Sequence of chain 1.A:
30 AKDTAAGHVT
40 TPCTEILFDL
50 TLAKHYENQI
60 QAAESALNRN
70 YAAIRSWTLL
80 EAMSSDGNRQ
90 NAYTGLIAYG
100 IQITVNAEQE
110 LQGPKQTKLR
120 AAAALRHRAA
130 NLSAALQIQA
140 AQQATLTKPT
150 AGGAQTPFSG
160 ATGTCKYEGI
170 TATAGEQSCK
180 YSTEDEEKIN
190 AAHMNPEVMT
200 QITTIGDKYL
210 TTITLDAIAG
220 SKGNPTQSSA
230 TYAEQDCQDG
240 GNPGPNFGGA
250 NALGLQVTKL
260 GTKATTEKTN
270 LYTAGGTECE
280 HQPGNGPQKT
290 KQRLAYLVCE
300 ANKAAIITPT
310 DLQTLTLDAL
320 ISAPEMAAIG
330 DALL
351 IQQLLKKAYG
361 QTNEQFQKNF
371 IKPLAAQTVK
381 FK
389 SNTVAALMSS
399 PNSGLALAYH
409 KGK

Sequence of chain 2.A:
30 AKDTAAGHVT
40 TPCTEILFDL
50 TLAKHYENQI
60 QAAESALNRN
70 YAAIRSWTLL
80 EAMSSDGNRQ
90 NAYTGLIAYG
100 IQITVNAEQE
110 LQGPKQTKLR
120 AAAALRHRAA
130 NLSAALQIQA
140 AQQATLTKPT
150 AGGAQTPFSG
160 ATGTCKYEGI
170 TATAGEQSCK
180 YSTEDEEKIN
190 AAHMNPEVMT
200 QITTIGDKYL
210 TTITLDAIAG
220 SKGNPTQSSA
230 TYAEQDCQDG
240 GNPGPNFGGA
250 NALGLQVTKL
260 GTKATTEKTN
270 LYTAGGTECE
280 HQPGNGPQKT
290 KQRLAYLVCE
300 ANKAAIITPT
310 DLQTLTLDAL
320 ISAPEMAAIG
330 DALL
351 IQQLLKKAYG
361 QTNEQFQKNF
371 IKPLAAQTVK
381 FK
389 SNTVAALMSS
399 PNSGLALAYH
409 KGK

Binding-site contacts:
Ligand atom C7 contacts residue GLN176 of chain 2.A at 3.4 Å.
Ligand atom O5 contacts residue ASN130 of chain 1.A at 2.1 Å (h-bond).
Ligand atom N2 contacts residue HIS126 of chain 1.A at 3.6 Å.
Ligand atom O7 contacts residue ASN130 of chain 1.A at 3.2 Å (h-bond).
Ligand atom C7 contacts residue ASN130 of chain 1.A at 3.5 Å.
Ligand atom C3 contacts residue GLU175 of chain 2.A at 3.9 Å.
Ligand atom C5 contacts residue GLU175 of chain 2.A at 3.6 Å.
Ligand atom C3 contacts residue ASN130 of chain 1.A at 3.8 Å.
Ligand atom C1 contacts residue HIS126 of chain 1.A at 3.6 Å.
Ligand atom C8 contacts residue ARG127 of chain 1.A at 3.8 Å.
Ligand atom C2 contacts residue SER177 of chain 2.A at 3.6 Å.
Ligand atom O3 contacts residue GLN176 of chain 2.A at 2.9 Å (h-bond).
Ligand atom C5 contacts residue SER132 of chain 2.A at 3.4 Å.
Ligand atom N2 contacts residue GLN176 of chain 2.A at 2.9 Å (h-bond).
Ligand atom C2 contacts residue GLN176 of chain 2.A at 3.7 Å.
Ligand atom O7 contacts residue THR289 of chain 1.A at 3.2 Å.
Ligand atom O6 contacts residue PRO286 of chain 1.A at 3.4 Å.
Ligand atom O3 contacts residue SER177 of chain 2.A at 3.3 Å.
Ligand atom C4 contacts residue PRO286 of chain 1.A at 3.8 Å (hydrophobic).
Ligand atom C5 contacts residue ASN130 of chain 1.A at 3.5 Å.
Ligand atom O6 contacts residue ARG292 of chain 1.A at 3.2 Å (salt-bridge).
Ligand atom C6 contacts residue SER132 of chain 2.A at 3.4 Å.
Ligand atom C1 contacts residue SER177 of chain 2.A at 3.6 Å.
Ligand atom C8 contacts residue ALA123 of chain 1.A at 3.5 Å (hydrophobic).
Ligand atom N2 contacts residue ASN130 of chain 1.A at 3.1 Å (h-bond).
Ligand atom C6 contacts residue ARG292 of chain 1.A at 3.7 Å.
Ligand atom C6 contacts residue GLN287 of chain 1.A at 3.9 Å.
Ligand atom C2 contacts residue GLU175 of chain 2.A at 3.7 Å.
Ligand atom C2 contacts residue ASN130 of chain 1.A at 2.5 Å.
Ligand atom O2 contacts residue SER177 of chain 2.A at 3.7 Å.
Ligand atom O2 contacts residue LYS179 of chain 2.A at 2.9 Å (salt-bridge).
Ligand atom O4 contacts residue GLU175 of chain 2.A at 3.1 Å (salt-bridge).
Ligand atom O5 contacts residue SER132 of chain 2.A at 3.9 Å.
Ligand atom O4 contacts residue PRO286 of chain 1.A at 3.4 Å.
Ligand atom C1 contacts residue ASN130 of chain 1.A at 1.4 Å.
Ligand atom C3 contacts residue GLN176 of chain 2.A at 3.4 Å.
Ligand atom O7 contacts residue ARG127 of chain 1.A at 3.7 Å.
Ligand atom C8 contacts residue GLN176 of chain 2.A at 3.5 Å.
Ligand atom O6 contacts residue GLN287 of chain 1.A at 3.0 Å (h-bond).
Ligand atom O2 contacts residue GLU175 of chain 2.A at 2.8 Å (salt-bridge).

This small molecule binds to this protein.
Small molecule (SMILES): CC(=O)N[C@H]1[C@H](O[C@H]2[C@H](O)[C@@H](NC(C)=O)CO[C@@H]2CO)O[C@H](CO)[C@@H](O[C@@H]2O[C@H](CO[C@H]3O[C@H](CO)[C@@H](O)[C@H](O[C@H]4O[C@H](CO)[C@@H](O)[C@H](O)[C@@H]4O)[C@@H]3O)[C@@H](O)[C@H](O[C@H]3O[C@H](CO)[C@@H](O)[C@H](O)[C@@H]3O)[C@@H]2O)[C@@H]1O